Binding-site contacts:
Ligand atom N1 contacts residue PHE344 of chain 1.C at 3.8 Å.
Ligand atom C4 contacts residue PHE344 of chain 1.C at 3.4 Å (hydrophobic).
Ligand atom N9 contacts residue ALA509 of chain 1.C at 3.9 Å.
Ligand atom N9 contacts residue GLU232 of chain 1.C at 3.5 Å (salt-bridge).
Ligand atom N9 contacts residue MOS1 of chain 1.K at 3.1 Å (h-bond).
Ligand atom C2 contacts residue PHE344 of chain 1.C at 3.7 Å (hydrophobic).
Ligand atom C4 contacts residue PHE439 of chain 1.C at 3.7 Å (hydrophobic).
Ligand atom C8 contacts residue PHE344 of chain 1.C at 3.5 Å (hydrophobic).
Ligand atom C6 contacts residue PHE344 of chain 1.C at 3.5 Å (hydrophobic).
Ligand atom C6 contacts residue ARG310 of chain 1.C at 4.2 Å.
Ligand atom C6 contacts residue THR440 of chain 1.C at 3.4 Å.
Ligand atom C8 contacts residue MOS1 of chain 1.K at 2.8 Å.
Ligand atom N1 contacts residue SER306 of chain 1.C at 4.3 Å.
Ligand atom C5 contacts residue ALA509 of chain 1.C at 4.1 Å (hydrophobic).
Ligand atom C8 contacts residue ALA509 of chain 1.C at 3.5 Å (hydrophobic).
Ligand atom O6 contacts residue PHE344 of chain 1.C at 3.9 Å.
Ligand atom N9 contacts residue ALA508 of chain 1.C at 3.8 Å.
Ligand atom O6 contacts residue PHE439 of chain 1.C at 3.6 Å.
Ligand atom O6 contacts residue SER438 of chain 1.C at 3.7 Å.
Ligand atom C2 contacts residue PHE439 of chain 1.C at 3.5 Å (hydrophobic).
Ligand atom C6 contacts residue PHE439 of chain 1.C at 3.8 Å (hydrophobic).
Ligand atom N3 contacts residue PHE439 of chain 1.C at 3.5 Å.
Ligand atom N7 contacts residue ALA509 of chain 1.C at 3.6 Å.
Ligand atom C2 contacts residue THR440 of chain 1.C at 4.2 Å.
Ligand atom N9 contacts residue PHE344 of chain 1.C at 3.5 Å.
Ligand atom O6 contacts residue THR440 of chain 1.C at 2.8 Å (h-bond).
Ligand atom C4 contacts residue GLU232 of chain 1.C at 3.7 Å.
Ligand atom C2 contacts residue LEU444 of chain 1.C at 4.1 Å (hydrophobic).
Ligand atom N3 contacts residue GLU232 of chain 1.C at 3.3 Å (salt-bridge).
Ligand atom N1 contacts residue VAL441 of chain 1.C at 4.2 Å.
Ligand atom N1 contacts residue PHE439 of chain 1.C at 3.7 Å.
Ligand atom C5 contacts residue PHE439 of chain 1.C at 3.9 Å (hydrophobic).
Ligand atom N7 contacts residue MOS1 of chain 1.K at 3.9 Å.
Ligand atom N7 contacts residue PHE344 of chain 1.C at 3.5 Å.
Ligand atom N7 contacts residue ARG310 of chain 1.C at 3.9 Å.
Ligand atom C5 contacts residue PHE344 of chain 1.C at 3.4 Å (hydrophobic).
Ligand atom N3 contacts residue PHE344 of chain 1.C at 3.4 Å.
Ligand atom C8 contacts residue GLU691 of chain 1.C at 4.2 Å.
Ligand atom N1 contacts residue THR440 of chain 1.C at 3.1 Å (h-bond).
Ligand atom O6 contacts residue ARG310 of chain 1.C at 3.1 Å (salt-bridge).

This protein binds this small molecule.
Small molecule (SMILES): O=c1[nH]cnc2nc[nH]c12

Sequence of chain 1.C:
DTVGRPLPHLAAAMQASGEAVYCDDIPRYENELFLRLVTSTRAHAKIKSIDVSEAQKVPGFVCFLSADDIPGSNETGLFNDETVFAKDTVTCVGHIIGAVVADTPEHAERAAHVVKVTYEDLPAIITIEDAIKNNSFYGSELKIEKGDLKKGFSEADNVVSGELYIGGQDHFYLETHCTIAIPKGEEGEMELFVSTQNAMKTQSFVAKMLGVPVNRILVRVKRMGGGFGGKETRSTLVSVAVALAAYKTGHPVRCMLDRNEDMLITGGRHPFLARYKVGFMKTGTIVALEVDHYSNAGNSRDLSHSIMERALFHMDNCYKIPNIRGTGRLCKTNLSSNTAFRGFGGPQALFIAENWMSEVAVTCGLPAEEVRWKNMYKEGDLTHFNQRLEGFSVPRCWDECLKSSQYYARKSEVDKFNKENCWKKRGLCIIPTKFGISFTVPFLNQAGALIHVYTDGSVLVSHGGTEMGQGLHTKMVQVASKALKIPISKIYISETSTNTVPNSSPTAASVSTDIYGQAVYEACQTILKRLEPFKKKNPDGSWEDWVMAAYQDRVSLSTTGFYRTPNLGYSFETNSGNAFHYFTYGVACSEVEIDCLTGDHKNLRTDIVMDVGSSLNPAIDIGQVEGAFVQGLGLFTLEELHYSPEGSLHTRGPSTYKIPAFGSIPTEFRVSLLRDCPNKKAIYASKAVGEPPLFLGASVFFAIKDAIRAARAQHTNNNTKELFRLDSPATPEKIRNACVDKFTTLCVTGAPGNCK